This protein binds this small molecule.
Small molecule (SMILES): CC(=O)N[C@@H]1[C@@H](O)[C@@H](O)[C@@H](CO)O[C@H]1O

Sequence of chain 1.A:
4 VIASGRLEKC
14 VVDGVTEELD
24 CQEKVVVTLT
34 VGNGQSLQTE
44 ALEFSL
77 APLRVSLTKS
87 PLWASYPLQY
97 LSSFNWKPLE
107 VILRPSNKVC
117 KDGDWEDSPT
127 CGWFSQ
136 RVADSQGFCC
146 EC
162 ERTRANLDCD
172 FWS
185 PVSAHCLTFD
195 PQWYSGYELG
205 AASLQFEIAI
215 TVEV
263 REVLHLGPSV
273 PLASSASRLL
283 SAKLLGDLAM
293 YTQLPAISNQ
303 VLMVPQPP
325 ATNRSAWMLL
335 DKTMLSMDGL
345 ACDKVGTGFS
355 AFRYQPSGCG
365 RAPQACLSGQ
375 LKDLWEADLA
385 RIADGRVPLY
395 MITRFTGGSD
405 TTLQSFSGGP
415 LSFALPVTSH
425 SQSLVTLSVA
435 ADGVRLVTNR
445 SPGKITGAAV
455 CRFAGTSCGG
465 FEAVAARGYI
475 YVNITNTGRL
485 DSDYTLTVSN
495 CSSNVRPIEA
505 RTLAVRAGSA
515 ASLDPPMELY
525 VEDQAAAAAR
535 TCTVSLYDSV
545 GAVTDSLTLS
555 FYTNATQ

Binding-site contacts:
Ligand atom C6 contacts residue ALA532 of chain 1.A at 4.1 Å (hydrophobic).
Ligand atom C2 contacts residue THR557 of chain 1.A at 2.6 Å.
Ligand atom C3 contacts residue THR557 of chain 1.A at 3.8 Å.
Ligand atom C1 contacts residue ARG456 of chain 1.A at 4.5 Å.
Ligand atom O6 contacts residue ALA532 of chain 1.A at 3.9 Å.
Ligand atom C2 contacts residue PHE555 of chain 1.A at 4.3 Å (hydrophobic).
Ligand atom C5 contacts residue PHE555 of chain 1.A at 3.5 Å (hydrophobic).
Ligand atom N2 contacts residue THR557 of chain 1.A at 2.9 Å (h-bond).
Ligand atom C4 contacts residue PHE555 of chain 1.A at 4.5 Å (hydrophobic).
Ligand atom C1 contacts residue PHE555 of chain 1.A at 3.4 Å (hydrophobic).
Ligand atom C6 contacts residue ALA531 of chain 1.A at 4.5 Å (hydrophobic).
Ligand atom C4 contacts residue THR557 of chain 1.A at 4.3 Å.
Ligand atom C7 contacts residue THR557 of chain 1.A at 3.7 Å.
Ligand atom N2 contacts residue ARG456 of chain 1.A at 4.2 Å.
Ligand atom C3 contacts residue PHE555 of chain 1.A at 4.2 Å (hydrophobic).
Ligand atom O7 contacts residue THR557 of chain 1.A at 3.4 Å.
Ligand atom O5 contacts residue THR557 of chain 1.A at 2.5 Å (h-bond).
Ligand atom C5 contacts residue THR557 of chain 1.A at 3.7 Å.
Ligand atom O5 contacts residue PHE555 of chain 1.A at 3.5 Å.
Ligand atom C6 contacts residue PHE555 of chain 1.A at 4.3 Å (hydrophobic).
Ligand atom C1 contacts residue THR557 of chain 1.A at 1.4 Å.